Binding-site contacts:
Ligand atom C2 contacts residue ASN133 of chain 1.B at 2.6 Å.
Ligand atom C7 contacts residue SER134 of chain 1.B at 4.5 Å.
Ligand atom O5 contacts residue ASN133 of chain 1.B at 2.3 Å (h-bond).
Ligand atom C8 contacts residue HIS137 of chain 1.B at 3.9 Å.
Ligand atom N2 contacts residue ASN133 of chain 1.B at 3.0 Å (h-bond).
Ligand atom C4 contacts residue ASN133 of chain 1.B at 4.3 Å.
Ligand atom C5 contacts residue ASN133 of chain 1.B at 3.6 Å.
Ligand atom N2 contacts residue SER135 of chain 1.B at 3.9 Å.
Ligand atom C1 contacts residue HIS137 of chain 1.B at 3.7 Å.
Ligand atom O5 contacts residue HIS137 of chain 1.B at 3.8 Å.
Ligand atom C1 contacts residue ASN133 of chain 1.B at 1.4 Å.
Ligand atom C7 contacts residue SER135 of chain 1.B at 4.4 Å.
Ligand atom C7 contacts residue HIS137 of chain 1.B at 4.4 Å.
Ligand atom C5 contacts residue HIS137 of chain 1.B at 4.2 Å.
Ligand atom C3 contacts residue ASN133 of chain 1.B at 3.8 Å.
Ligand atom C8 contacts residue SER134 of chain 1.B at 3.7 Å.
Ligand atom O7 contacts residue HIS137 of chain 1.B at 4.1 Å.
Ligand atom C8 contacts residue SER135 of chain 1.B at 3.9 Å.
Ligand atom C8 contacts residue ASN133 of chain 1.B at 4.3 Å.
Ligand atom O7 contacts residue ASN133 of chain 1.B at 3.6 Å.
Ligand atom C7 contacts residue ASN133 of chain 1.B at 3.4 Å.

Sequence of chain 1.B:
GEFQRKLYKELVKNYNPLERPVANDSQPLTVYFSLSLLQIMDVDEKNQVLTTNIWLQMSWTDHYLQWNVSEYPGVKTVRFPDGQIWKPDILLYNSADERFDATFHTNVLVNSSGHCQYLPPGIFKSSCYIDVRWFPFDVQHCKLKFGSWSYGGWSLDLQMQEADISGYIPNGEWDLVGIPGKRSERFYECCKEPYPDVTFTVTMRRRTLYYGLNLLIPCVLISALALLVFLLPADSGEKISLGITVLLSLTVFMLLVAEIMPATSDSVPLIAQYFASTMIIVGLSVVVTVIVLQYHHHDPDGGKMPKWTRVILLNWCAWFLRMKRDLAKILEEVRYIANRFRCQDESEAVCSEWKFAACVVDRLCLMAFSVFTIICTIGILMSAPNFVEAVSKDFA

This small molecule binds to this protein.
Small molecule (SMILES): CC(=O)N[C@H]1[C@H](O[C@H]2[C@H](O)[C@@H](NC(C)=O)CO[C@@H]2CO)O[C@H](CO)[C@@H](O)[C@@H]1O